Sequence of chain 1.A:
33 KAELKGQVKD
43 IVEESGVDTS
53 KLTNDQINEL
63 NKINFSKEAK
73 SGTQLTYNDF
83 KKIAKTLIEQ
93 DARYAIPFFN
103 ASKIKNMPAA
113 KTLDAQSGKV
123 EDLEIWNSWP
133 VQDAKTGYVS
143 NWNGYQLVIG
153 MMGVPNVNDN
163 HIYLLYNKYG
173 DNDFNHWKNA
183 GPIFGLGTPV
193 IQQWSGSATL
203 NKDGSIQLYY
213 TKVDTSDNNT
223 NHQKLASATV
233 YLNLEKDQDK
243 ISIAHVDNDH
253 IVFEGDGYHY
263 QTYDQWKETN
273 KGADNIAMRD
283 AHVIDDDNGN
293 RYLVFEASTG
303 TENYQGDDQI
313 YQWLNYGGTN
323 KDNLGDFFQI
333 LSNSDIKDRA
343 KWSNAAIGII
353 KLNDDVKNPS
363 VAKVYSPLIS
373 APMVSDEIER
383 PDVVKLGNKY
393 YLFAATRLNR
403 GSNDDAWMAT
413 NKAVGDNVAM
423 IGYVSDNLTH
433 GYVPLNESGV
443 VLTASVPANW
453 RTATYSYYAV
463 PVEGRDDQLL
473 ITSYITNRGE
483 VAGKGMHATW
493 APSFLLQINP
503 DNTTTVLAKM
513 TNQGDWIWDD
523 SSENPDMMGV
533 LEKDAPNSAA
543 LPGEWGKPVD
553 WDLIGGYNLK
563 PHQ

Sequence of chain 2.A:
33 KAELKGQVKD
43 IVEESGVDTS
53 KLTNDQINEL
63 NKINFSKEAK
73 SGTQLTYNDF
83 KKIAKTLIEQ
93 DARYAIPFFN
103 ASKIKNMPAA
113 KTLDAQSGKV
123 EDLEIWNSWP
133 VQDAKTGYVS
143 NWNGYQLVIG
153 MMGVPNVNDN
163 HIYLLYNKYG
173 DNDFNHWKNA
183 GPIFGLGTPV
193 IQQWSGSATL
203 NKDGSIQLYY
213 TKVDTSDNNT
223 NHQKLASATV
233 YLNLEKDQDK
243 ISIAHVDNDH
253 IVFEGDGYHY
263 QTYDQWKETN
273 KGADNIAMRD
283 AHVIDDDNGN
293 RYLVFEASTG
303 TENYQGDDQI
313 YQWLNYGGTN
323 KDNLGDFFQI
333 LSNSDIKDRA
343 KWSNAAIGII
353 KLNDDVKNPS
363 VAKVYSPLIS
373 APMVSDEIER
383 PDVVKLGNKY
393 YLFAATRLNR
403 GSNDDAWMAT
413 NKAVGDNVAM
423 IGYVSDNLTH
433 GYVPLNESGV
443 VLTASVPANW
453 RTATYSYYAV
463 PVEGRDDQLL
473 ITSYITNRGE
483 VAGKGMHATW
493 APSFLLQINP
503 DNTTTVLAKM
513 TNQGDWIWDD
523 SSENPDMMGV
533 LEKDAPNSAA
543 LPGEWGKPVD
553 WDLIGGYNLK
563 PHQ

Binding-site contacts:
Ligand atom C4 contacts residue ARG480 of chain 2.A at 4.2 Å.
Ligand atom O5 contacts residue VAL483 of chain 1.A at 4.0 Å.
Ligand atom O5 contacts residue ASN160 of chain 2.A at 4.3 Å.
Ligand atom C3 contacts residue VAL159 of chain 2.A at 3.7 Å (hydrophobic).
Ligand atom O1 contacts residue ASN160 of chain 2.A at 4.3 Å.
Ligand atom O5 contacts residue ASN158 of chain 2.A at 4.0 Å.
Ligand atom C3 contacts residue ASN160 of chain 2.A at 4.1 Å.
Ligand atom O2 contacts residue ARG480 of chain 2.A at 4.2 Å.
Ligand atom C1 contacts residue ASN160 of chain 2.A at 3.8 Å.
Ligand atom O4 contacts residue ASN160 of chain 2.A at 4.1 Å.
Ligand atom O3 contacts residue VAL159 of chain 2.A at 4.1 Å.
Ligand atom O1 contacts residue ASN158 of chain 2.A at 3.3 Å (h-bond).
Ligand atom O6 contacts residue VAL483 of chain 1.A at 2.7 Å (h-bond).
Ligand atom C2 contacts residue ASN160 of chain 2.A at 4.5 Å.
Ligand atom C6 contacts residue ASN160 of chain 2.A at 4.1 Å.
Ligand atom O4 contacts residue ARG480 of chain 2.A at 3.7 Å.
Ligand atom O6 contacts residue LYS549 of chain 1.A at 3.5 Å.
Ligand atom O2 contacts residue ASN158 of chain 2.A at 4.4 Å.
Ligand atom O3 contacts residue ARG480 of chain 2.A at 2.8 Å (salt-bridge).
Ligand atom C5 contacts residue ASN160 of chain 2.A at 3.8 Å.
Ligand atom O4 contacts residue ASN162 of chain 2.A at 3.5 Å (h-bond).
Ligand atom C2 contacts residue VAL159 of chain 2.A at 4.4 Å (hydrophobic).
Ligand atom C2 contacts residue GLY481 of chain 2.A at 4.4 Å.
Ligand atom C1 contacts residue ASN158 of chain 2.A at 3.8 Å.
Ligand atom C1 contacts residue ASN158 of chain 2.A at 3.3 Å.
Ligand atom C2 contacts residue ASN158 of chain 2.A at 4.0 Å.
Ligand atom O6 contacts residue ASN160 of chain 2.A at 4.0 Å.
Ligand atom O1 contacts residue VAL159 of chain 2.A at 4.4 Å.
Ligand atom O2 contacts residue GLY481 of chain 2.A at 4.1 Å.
Ligand atom C3 contacts residue ARG480 of chain 2.A at 3.8 Å.
Ligand atom O1 contacts residue GLY485 of chain 1.A at 4.0 Å.
Ligand atom C6 contacts residue VAL483 of chain 1.A at 3.9 Å (hydrophobic).
Ligand atom C1 contacts residue VAL159 of chain 2.A at 3.7 Å (hydrophobic).
Ligand atom O6 contacts residue ASN451 of chain 1.A at 3.6 Å.

The small molecule below binds the protein below.
Small molecule (SMILES): OC[C@H]1O[C@@](CO)(O[C@H]2O[C@H](CO)[C@@H](O)[C@H](O)[C@H]2O)[C@@H](O)[C@@H]1O